Binding-site contacts:
Ligand atom C1 contacts residue ASN213 of chain 1.B at 1.4 Å.
Ligand atom C7 contacts residue ASN213 of chain 1.B at 3.5 Å.
Ligand atom O5 contacts residue ASN213 of chain 1.B at 2.4 Å (h-bond).
Ligand atom O6 contacts residue SER200 of chain 1.B at 4.0 Å.
Ligand atom C4 contacts residue ASN213 of chain 1.B at 4.2 Å.
Ligand atom C8 contacts residue TRP242 of chain 1.B at 4.3 Å (hydrophobic).
Ligand atom O6 contacts residue ASN213 of chain 1.B at 4.5 Å.
Ligand atom O7 contacts residue TRP242 of chain 1.B at 3.9 Å.
Ligand atom C7 contacts residue TRP242 of chain 1.B at 4.4 Å (hydrophobic).
Ligand atom O5 contacts residue SER200 of chain 1.B at 4.3 Å.
Ligand atom C5 contacts residue ASN213 of chain 1.B at 3.7 Å.
Ligand atom C2 contacts residue ASN213 of chain 1.B at 2.5 Å.
Ligand atom O7 contacts residue SER228 of chain 1.B at 4.3 Å.
Ligand atom N2 contacts residue ASN213 of chain 1.B at 3.0 Å (h-bond).
Ligand atom C3 contacts residue ASN213 of chain 1.B at 3.9 Å.
Ligand atom C8 contacts residue ASN213 of chain 1.B at 3.6 Å.
Ligand atom O7 contacts residue ASN213 of chain 1.B at 4.5 Å.

This small molecule binds to this protein.
Small molecule (SMILES): CC(=O)N[C@H]1[C@H](O[C@H]2[C@H](O)[C@@H](NC(C)=O)CO[C@@H]2CO)O[C@H](CO)[C@@H](O)[C@@H]1O

Sequence of chain 1.B:
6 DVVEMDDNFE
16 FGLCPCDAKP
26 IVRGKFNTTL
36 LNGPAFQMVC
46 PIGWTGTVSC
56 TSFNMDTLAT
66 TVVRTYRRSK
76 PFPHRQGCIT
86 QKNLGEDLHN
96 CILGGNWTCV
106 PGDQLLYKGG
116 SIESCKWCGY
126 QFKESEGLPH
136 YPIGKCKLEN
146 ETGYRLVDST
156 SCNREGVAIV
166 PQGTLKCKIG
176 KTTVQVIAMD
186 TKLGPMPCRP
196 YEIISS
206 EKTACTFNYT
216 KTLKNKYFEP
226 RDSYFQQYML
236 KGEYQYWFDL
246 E